Sequence of chain 1.C:
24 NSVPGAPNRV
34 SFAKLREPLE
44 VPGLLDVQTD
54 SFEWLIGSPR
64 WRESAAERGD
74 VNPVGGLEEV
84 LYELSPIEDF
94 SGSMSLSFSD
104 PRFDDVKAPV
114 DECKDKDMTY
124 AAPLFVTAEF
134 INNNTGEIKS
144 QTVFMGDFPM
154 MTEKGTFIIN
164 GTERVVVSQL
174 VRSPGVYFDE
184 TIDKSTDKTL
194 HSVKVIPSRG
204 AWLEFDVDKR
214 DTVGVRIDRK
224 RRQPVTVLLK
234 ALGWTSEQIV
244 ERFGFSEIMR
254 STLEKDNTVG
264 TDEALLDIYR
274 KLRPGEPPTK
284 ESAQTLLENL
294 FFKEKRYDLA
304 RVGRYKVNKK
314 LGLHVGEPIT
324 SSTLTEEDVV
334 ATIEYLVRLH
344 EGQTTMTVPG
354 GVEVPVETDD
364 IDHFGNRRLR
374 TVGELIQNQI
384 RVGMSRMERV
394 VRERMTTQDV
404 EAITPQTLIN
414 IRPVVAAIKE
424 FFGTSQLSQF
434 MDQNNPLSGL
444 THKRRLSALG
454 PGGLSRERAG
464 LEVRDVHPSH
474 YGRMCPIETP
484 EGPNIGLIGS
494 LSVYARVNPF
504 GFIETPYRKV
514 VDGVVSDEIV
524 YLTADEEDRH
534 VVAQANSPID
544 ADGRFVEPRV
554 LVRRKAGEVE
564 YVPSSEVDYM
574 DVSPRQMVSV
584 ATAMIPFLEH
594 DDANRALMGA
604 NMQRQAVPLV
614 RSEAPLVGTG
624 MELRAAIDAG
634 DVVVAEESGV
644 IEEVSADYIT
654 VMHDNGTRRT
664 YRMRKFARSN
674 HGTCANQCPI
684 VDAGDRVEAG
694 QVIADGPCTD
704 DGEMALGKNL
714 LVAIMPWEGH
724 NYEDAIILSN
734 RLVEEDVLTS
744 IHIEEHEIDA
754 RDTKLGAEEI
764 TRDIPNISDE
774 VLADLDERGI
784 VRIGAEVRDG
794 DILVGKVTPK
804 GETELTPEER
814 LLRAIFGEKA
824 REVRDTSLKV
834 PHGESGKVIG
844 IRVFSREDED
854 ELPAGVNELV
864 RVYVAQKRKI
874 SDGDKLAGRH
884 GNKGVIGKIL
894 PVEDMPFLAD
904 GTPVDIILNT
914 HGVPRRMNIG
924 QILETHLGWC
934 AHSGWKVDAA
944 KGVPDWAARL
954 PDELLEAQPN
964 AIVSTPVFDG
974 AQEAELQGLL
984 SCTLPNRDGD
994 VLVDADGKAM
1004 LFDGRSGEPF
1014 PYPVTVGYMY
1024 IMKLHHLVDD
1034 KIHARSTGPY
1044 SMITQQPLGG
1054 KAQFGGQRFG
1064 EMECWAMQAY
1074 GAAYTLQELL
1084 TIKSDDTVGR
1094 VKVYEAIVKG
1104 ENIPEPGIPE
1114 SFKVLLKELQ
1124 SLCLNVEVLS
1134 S

Binding-site contacts:
Ligand atom C3 contacts residue ASP432 of chain 1.F at 3.7 Å.
Ligand atom O6 contacts residue ARG448 of chain 1.C at 2.7 Å (salt-bridge).
Ligand atom C2 contacts residue ASP432 of chain 1.F at 3.2 Å.
Ligand atom O3 contacts residue ASP432 of chain 1.F at 3.1 Å (salt-bridge).
Ligand atom O2 contacts residue GLN429 of chain 1.C at 3.5 Å (h-bond).
Ligand atom C15 contacts residue GLN432 of chain 1.C at 3.6 Å.
Ligand atom C25 contacts residue HIS445 of chain 1.C at 3.8 Å.
Ligand atom O5 contacts residue ARG448 of chain 1.C at 3.6 Å (salt-bridge).
Ligand atom C31 contacts residue GLN432 of chain 1.C at 3.4 Å.
Ligand atom C35 contacts residue PHE433 of chain 1.C at 3.6 Å (hydrophobic).
Ligand atom C5 contacts residue GLN429 of chain 1.C at 3.7 Å.
Ligand atom C23 contacts residue HIS445 of chain 1.C at 3.8 Å.
Ligand atom C14 contacts residue GLN432 of chain 1.C at 3.5 Å.
Ligand atom C44 contacts residue PRO483 of chain 1.C at 3.8 Å (hydrophobic).
Ligand atom C44 contacts residue ASN487 of chain 1.C at 3.8 Å.
Ligand atom O11 contacts residue PRO483 of chain 1.C at 3.8 Å.
Ligand atom C28 contacts residue VAL170 of chain 1.C at 3.7 Å (hydrophobic).
Ligand atom C31 contacts residue GLN429 of chain 1.C at 3.4 Å.
Ligand atom C18 contacts residue ASP435 of chain 1.C at 3.7 Å.
Ligand atom C30 contacts residue SER450 of chain 1.C at 3.6 Å.
Ligand atom C32 contacts residue LEU452 of chain 1.C at 3.8 Å (hydrophobic).
Ligand atom O2 contacts residue ASP432 of chain 1.F at 3.8 Å.
Ligand atom C18 contacts residue HIS674 of chain 1.C at 3.7 Å.
Ligand atom O7 contacts residue GLN432 of chain 1.C at 3.2 Å (h-bond).
Ligand atom C29 contacts residue GLN432 of chain 1.C at 3.6 Å.
Ligand atom C47 contacts residue LEU452 of chain 1.C at 3.6 Å (hydrophobic).
Ligand atom C29 contacts residue SER450 of chain 1.C at 3.6 Å.
Ligand atom C47 contacts residue GLN429 of chain 1.C at 3.7 Å.
Ligand atom C26 contacts residue GLN432 of chain 1.C at 3.8 Å.
Ligand atom C28 contacts residue GLN432 of chain 1.C at 3.3 Å.
Ligand atom C46 contacts residue LEU452 of chain 1.C at 3.7 Å (hydrophobic).
Ligand atom C4 contacts residue GLN429 of chain 1.C at 3.6 Å.
Ligand atom C30 contacts residue GLN432 of chain 1.C at 3.8 Å.
Ligand atom O8 contacts residue PHE433 of chain 1.C at 3.4 Å.
Ligand atom C23 contacts residue ARG448 of chain 1.C at 3.8 Å.
Ligand atom C33 contacts residue LEU452 of chain 1.C at 3.8 Å (hydrophobic).
Ligand atom C27 contacts residue ILE491 of chain 1.C at 3.8 Å (hydrophobic).
Ligand atom C30 contacts residue LEU452 of chain 1.C at 3.7 Å (hydrophobic).
Ligand atom C13 contacts residue PHE433 of chain 1.C at 3.6 Å (hydrophobic).
Ligand atom C11 contacts residue ASP432 of chain 1.F at 3.5 Å.

Sequence of chain 1.F:
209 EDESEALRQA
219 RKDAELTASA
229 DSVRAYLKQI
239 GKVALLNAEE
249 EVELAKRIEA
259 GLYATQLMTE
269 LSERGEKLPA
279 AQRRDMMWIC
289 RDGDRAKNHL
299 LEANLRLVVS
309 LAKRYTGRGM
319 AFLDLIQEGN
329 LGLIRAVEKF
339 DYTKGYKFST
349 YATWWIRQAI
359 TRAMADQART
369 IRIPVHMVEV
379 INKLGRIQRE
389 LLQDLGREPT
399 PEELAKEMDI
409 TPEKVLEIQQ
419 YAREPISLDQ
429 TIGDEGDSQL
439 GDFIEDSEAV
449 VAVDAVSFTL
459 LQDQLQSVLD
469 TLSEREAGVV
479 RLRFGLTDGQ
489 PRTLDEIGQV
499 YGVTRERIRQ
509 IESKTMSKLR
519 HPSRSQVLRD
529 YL

A small-molecule ligand and the protein it binds are described below.
Small molecule (SMILES): C/C(=C\[C@H](C)CCCCC(=O)O)[C@@H]1O[C@@H]2C=C[C@@H]1OC(=O)/C=C\C=C/C=C/[C@H]1O[C@@H]3C[C@H]1O[C@@H](/C=C/C[C@H]1O[C@H](C[C@H](O)[C@H]1C)[C@@H](O)[C@@H](O)/C=C/CC/C=C/C2)[C@@H]3C